Binding-site contacts:
Ligand atom O7 contacts residue TYR317 of chain 1.A at 3.3 Å.
Ligand atom C5 contacts residue TYR317 of chain 1.A at 3.2 Å (hydrophobic).
Ligand atom N5 contacts residue GLU373 of chain 1.A at 3.2 Å (salt-bridge).
Ligand atom C3 contacts residue TRP428 of chain 1.A at 3.9 Å (hydrophobic).
Ligand atom O2 contacts residue HIS143 of chain 1.A at 3.3 Å (h-bond).
Ligand atom C6 contacts residue GLU427 of chain 1.A at 3.4 Å.
Ligand atom O3 contacts residue TRP428 of chain 1.A at 3.0 Å (h-bond).
Ligand atom C1 contacts residue GLU373 of chain 1.A at 3.1 Å.
Ligand atom C5 contacts residue GLU427 of chain 1.A at 3.9 Å.
Ligand atom C3 contacts residue TRP420 of chain 1.A at 3.7 Å (hydrophobic).
Ligand atom C5 contacts residue TRP420 of chain 1.A at 3.5 Å (hydrophobic).
Ligand atom O4 contacts residue GLU427 of chain 1.A at 2.8 Å (salt-bridge).
Ligand atom O6 contacts residue GLU427 of chain 1.A at 2.6 Å (salt-bridge).
Ligand atom O7 contacts residue GLU188 of chain 1.A at 3.1 Å (salt-bridge).
Ligand atom C3 contacts residue HIS143 of chain 1.A at 3.7 Å.
Ligand atom C5 contacts residue GLU373 of chain 1.A at 3.6 Å.
Ligand atom N5 contacts residue TYR317 of chain 1.A at 3.1 Å (h-bond).
Ligand atom O3 contacts residue TRP420 of chain 1.A at 3.7 Å.
Ligand atom C3 contacts residue GLU373 of chain 1.A at 3.5 Å.
Ligand atom N1 contacts residue GLU373 of chain 1.A at 3.6 Å.
Ligand atom C4 contacts residue TRP428 of chain 1.A at 3.8 Å (hydrophobic).
Ligand atom O2 contacts residue GLU188 of chain 1.A at 3.6 Å (salt-bridge).
Ligand atom C6 contacts residue TYR317 of chain 1.A at 3.8 Å (hydrophobic).
Ligand atom C4 contacts residue TRP420 of chain 1.A at 3.6 Å (hydrophobic).
Ligand atom C4 contacts residue GLU427 of chain 1.A at 3.3 Å.
Ligand atom C2 contacts residue GLU188 of chain 1.A at 3.7 Å.
Ligand atom O6 contacts residue TRP346 of chain 1.A at 3.3 Å.
Ligand atom O2 contacts residue ASN187 of chain 1.A at 3.0 Å (h-bond).
Ligand atom C6 contacts residue PHE436 of chain 1.A at 3.5 Å (hydrophobic).
Ligand atom O6 contacts residue PHE436 of chain 1.A at 3.5 Å.
Ligand atom O2 contacts residue GLU373 of chain 1.A at 2.6 Å (salt-bridge).
Ligand atom O3 contacts residue GLN42 of chain 1.A at 2.6 Å (h-bond).
Ligand atom C2 contacts residue GLU373 of chain 1.A at 3.3 Å.
Ligand atom C2 contacts residue HIS143 of chain 1.A at 3.9 Å.
Ligand atom C3 contacts residue GLN42 of chain 1.A at 3.7 Å.
Ligand atom C1 contacts residue GLU188 of chain 1.A at 3.7 Å.
Ligand atom C6 contacts residue TRP420 of chain 1.A at 3.7 Å (hydrophobic).
Ligand atom N1 contacts residue GLU188 of chain 1.A at 2.7 Å (salt-bridge).
Ligand atom O4 contacts residue TRP428 of chain 1.A at 3.0 Å (h-bond).
Ligand atom O3 contacts residue HIS143 of chain 1.A at 2.8 Å (h-bond).

A small-molecule ligand and the protein it binds are described below.
Small molecule (SMILES): OC[C@H]1NC(=NO)[C@H](O)[C@@H](O)[C@H]1O

Sequence of chain 1.A:
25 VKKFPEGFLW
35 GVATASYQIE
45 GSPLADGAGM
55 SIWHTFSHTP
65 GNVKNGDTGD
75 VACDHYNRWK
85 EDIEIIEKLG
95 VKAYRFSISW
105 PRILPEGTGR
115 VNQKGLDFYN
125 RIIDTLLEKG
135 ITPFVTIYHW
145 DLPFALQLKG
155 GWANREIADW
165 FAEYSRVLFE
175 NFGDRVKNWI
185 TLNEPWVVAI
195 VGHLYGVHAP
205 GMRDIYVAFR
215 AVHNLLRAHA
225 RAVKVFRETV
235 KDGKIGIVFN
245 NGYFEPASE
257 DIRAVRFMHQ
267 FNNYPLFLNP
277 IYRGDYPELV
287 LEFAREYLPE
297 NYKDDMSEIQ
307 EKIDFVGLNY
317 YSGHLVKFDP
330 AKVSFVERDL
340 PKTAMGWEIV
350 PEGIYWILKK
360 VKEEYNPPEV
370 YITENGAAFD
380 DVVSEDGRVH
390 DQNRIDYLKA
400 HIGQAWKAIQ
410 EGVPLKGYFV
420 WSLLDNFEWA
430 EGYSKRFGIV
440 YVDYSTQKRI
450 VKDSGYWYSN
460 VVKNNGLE